This protein binds this small molecule.
Small molecule (SMILES): CC(=O)N[C@H]1[C@H](O[C@H]2[C@H](O)[C@@H](NC(C)=O)CO[C@@H]2CO)O[C@H](CO)[C@@H](O)[C@@H]1O

Binding-site contacts:
Ligand atom C4 contacts residue ASN118 of chain 1.G at 4.2 Å.
Ligand atom C3 contacts residue ASN118 of chain 1.G at 3.6 Å.
Ligand atom N2 contacts residue ASN118 of chain 1.G at 2.9 Å (h-bond).
Ligand atom C7 contacts residue TYR135 of chain 1.G at 3.9 Å (hydrophobic).
Ligand atom C3 contacts residue ASP290 of chain 1.G at 4.5 Å.
Ligand atom C5 contacts residue ASN118 of chain 1.G at 3.6 Å.
Ligand atom O3 contacts residue ASP290 of chain 1.G at 4.0 Å.
Ligand atom C7 contacts residue LEU137 of chain 1.G at 4.1 Å (hydrophobic).
Ligand atom C2 contacts residue ASN118 of chain 1.G at 2.4 Å.
Ligand atom O7 contacts residue ASN106 of chain 1.G at 4.3 Å.
Ligand atom C3 contacts residue TYR135 of chain 1.G at 4.4 Å (hydrophobic).
Ligand atom C8 contacts residue VAL104 of chain 1.G at 4.0 Å (hydrophobic).
Ligand atom C7 contacts residue VAL104 of chain 1.G at 4.2 Å (hydrophobic).
Ligand atom C7 contacts residue ASN118 of chain 1.G at 3.6 Å.
Ligand atom O7 contacts residue LEU137 of chain 1.G at 4.0 Å.
Ligand atom C8 contacts residue ASN118 of chain 1.G at 3.8 Å.
Ligand atom C1 contacts residue ASN118 of chain 1.G at 1.4 Å.
Ligand atom C1 contacts residue TYR135 of chain 1.G at 4.3 Å (hydrophobic).
Ligand atom N2 contacts residue ASP290 of chain 1.G at 4.4 Å.
Ligand atom C6 contacts residue ASN118 of chain 1.G at 4.2 Å.
Ligand atom C7 contacts residue ASN106 of chain 1.G at 4.3 Å.
Ligand atom C8 contacts residue ASN106 of chain 1.G at 3.7 Å.
Ligand atom C8 contacts residue TYR135 of chain 1.G at 3.7 Å (hydrophobic).
Ligand atom O7 contacts residue VAL104 of chain 1.G at 3.9 Å.
Ligand atom O5 contacts residue ASN118 of chain 1.G at 2.4 Å (h-bond).
Ligand atom N2 contacts residue LEU137 of chain 1.G at 4.0 Å.
Ligand atom O7 contacts residue TYR135 of chain 1.G at 4.0 Å.

Sequence of chain 1.G:
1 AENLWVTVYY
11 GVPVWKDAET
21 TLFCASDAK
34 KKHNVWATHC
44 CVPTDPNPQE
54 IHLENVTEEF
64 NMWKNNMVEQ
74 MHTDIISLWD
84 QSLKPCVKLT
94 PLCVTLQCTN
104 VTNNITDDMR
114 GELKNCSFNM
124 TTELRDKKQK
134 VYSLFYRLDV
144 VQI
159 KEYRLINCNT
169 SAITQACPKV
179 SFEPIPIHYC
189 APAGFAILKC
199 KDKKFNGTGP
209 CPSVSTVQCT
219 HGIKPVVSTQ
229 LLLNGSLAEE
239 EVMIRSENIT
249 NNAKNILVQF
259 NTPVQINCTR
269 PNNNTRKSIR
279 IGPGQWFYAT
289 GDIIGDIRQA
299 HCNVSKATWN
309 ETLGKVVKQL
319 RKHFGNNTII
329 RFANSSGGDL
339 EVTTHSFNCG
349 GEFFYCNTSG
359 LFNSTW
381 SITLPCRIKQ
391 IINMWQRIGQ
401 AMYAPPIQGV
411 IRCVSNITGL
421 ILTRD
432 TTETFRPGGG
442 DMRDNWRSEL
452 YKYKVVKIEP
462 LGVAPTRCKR